Binding-site contacts:
Ligand atom C4 contacts residue ARG273 of chain 1.A at 3.4 Å.
Ligand atom O2G contacts residue MG1 of chain 1.F at 2.0 Å.
Ligand atom N7 contacts residue ASN272 of chain 1.A at 3.2 Å (h-bond).
Ligand atom O2A contacts residue ARG73 of chain 1.A at 3.4 Å.
Ligand atom C3B contacts residue MG1 of chain 1.F at 3.5 Å.
Ligand atom O1B contacts residue SER56 of chain 1.A at 3.3 Å (h-bond).
Ligand atom O2A contacts residue GLY74 of chain 1.A at 3.3 Å (h-bond).
Ligand atom N2 contacts residue ASP244 of chain 1.A at 2.8 Å (salt-bridge).
Ligand atom N1 contacts residue ASP244 of chain 1.A at 3.0 Å (salt-bridge).
Ligand atom N3 contacts residue GLY274 of chain 1.A at 3.4 Å.
Ligand atom O2B contacts residue SER59 of chain 1.A at 3.0 Å (h-bond).
Ligand atom O6 contacts residue LYS242 of chain 1.A at 3.0 Å (salt-bridge).
Ligand atom O2' contacts residue GLN275 of chain 1.A at 3.2 Å (h-bond).
Ligand atom O1G contacts residue GLN54 of chain 1.A at 2.9 Å (h-bond).
Ligand atom C4' contacts residue GLY74 of chain 1.A at 3.5 Å.
Ligand atom O2' contacts residue ILE278 of chain 1.A at 3.2 Å.
Ligand atom N2 contacts residue ASP247 of chain 1.B at 3.3 Å (salt-bridge).
Ligand atom C5' contacts residue GLY74 of chain 1.A at 3.2 Å.
Ligand atom O6 contacts residue ASN272 of chain 1.A at 2.8 Å (h-bond).
Ligand atom N1 contacts residue ASN272 of chain 1.A at 3.2 Å (h-bond).
Ligand atom N2 contacts residue LEU245 of chain 1.A at 3.5 Å.
Ligand atom O1B contacts residue GLY57 of chain 1.A at 2.8 Å (h-bond).
Ligand atom PG contacts residue MG1 of chain 1.F at 3.3 Å.
Ligand atom O1B contacts residue SER55 of chain 1.A at 3.4 Å (h-bond).
Ligand atom O2B contacts residue MG1 of chain 1.F at 2.2 Å.
Ligand atom O3G contacts residue GLN54 of chain 1.A at 3.5 Å.
Ligand atom O1B contacts residue ALA58 of chain 1.A at 3.1 Å (h-bond).
Ligand atom O1G contacts residue VAL78 of chain 1.A at 2.9 Å (h-bond).
Ligand atom O2' contacts residue ARG273 of chain 1.A at 2.8 Å (salt-bridge).
Ligand atom O1A contacts residue SER60 of chain 1.A at 2.6 Å (h-bond).
Ligand atom O2B contacts residue ALA58 of chain 1.A at 3.5 Å (h-bond).
Ligand atom O2G contacts residue THR79 of chain 1.A at 2.7 Å (h-bond).
Ligand atom O3G contacts residue SER55 of chain 1.A at 3.4 Å (h-bond).
Ligand atom O2' contacts residue GLY274 of chain 1.A at 3.0 Å.
Ligand atom PB contacts residue MG1 of chain 1.F at 3.4 Å.
Ligand atom N9 contacts residue ARG273 of chain 1.A at 3.4 Å (salt-bridge).
Ligand atom O3G contacts residue GLY175 of chain 1.A at 3.5 Å (h-bond).
Ligand atom O3' contacts residue GLN275 of chain 1.A at 3.0 Å (h-bond).
Ligand atom C6 contacts residue ASN272 of chain 1.A at 3.4 Å.
Ligand atom O3A contacts residue GLY57 of chain 1.A at 3.1 Å.

Sequence of chain 1.B:
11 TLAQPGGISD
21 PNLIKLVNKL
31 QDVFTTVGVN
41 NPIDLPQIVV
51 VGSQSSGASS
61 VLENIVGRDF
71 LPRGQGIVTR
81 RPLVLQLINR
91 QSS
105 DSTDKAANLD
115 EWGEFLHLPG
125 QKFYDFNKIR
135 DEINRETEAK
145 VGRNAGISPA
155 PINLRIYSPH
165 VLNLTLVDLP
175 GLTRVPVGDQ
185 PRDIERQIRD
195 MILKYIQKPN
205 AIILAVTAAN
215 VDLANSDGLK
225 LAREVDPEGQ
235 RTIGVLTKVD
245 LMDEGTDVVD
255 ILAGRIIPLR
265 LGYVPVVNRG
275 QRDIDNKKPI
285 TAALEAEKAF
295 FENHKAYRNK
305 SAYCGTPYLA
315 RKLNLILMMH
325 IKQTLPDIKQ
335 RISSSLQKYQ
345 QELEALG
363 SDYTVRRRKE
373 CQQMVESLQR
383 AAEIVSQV

This small molecule binds to this protein.
Small molecule (SMILES): Nc1nc2c(ncn2[C@@H]2O[C@H](CO[P](=O)(O)O[P](=O)(O)CP(=O)(O)O)[C@@H](O)[C@H]2O)c(=O)[nH]1

Sequence of chain 1.A:
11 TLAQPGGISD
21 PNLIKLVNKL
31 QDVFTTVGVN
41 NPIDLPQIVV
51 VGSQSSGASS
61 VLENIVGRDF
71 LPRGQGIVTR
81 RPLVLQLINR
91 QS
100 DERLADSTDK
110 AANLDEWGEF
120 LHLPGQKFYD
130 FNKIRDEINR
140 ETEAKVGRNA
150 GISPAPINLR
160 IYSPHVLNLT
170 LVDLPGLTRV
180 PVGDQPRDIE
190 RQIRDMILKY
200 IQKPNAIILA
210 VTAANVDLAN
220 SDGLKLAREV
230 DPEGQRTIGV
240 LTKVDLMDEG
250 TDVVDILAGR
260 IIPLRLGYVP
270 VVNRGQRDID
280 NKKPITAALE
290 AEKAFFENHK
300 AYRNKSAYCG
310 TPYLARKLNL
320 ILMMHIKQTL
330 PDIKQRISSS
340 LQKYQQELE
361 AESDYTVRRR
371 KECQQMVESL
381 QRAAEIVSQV